Sequence of chain 1.B:
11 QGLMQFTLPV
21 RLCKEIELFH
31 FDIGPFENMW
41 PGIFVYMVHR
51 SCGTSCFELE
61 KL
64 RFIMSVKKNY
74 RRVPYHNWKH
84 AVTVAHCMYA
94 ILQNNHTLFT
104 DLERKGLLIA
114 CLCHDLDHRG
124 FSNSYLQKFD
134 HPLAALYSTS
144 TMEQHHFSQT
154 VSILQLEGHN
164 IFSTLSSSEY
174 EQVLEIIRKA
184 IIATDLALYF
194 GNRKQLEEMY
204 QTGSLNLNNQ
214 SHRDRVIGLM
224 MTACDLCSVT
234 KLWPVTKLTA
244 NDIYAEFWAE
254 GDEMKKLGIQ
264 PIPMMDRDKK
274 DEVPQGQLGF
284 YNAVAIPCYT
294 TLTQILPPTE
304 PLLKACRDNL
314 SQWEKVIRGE

Binding-site contacts:
Ligand atom N32 contacts residue GLY279 of chain 1.B at 3.5 Å.
Ligand atom C46 contacts residue LYS272 of chain 1.B at 3.6 Å.
Ligand atom C36 contacts residue MET267 of chain 1.B at 3.5 Å (hydrophobic).
Ligand atom C7 contacts residue PHE283 of chain 1.B at 3.4 Å (hydrophobic).
Ligand atom C30 contacts residue GLY279 of chain 1.B at 3.5 Å.
Ligand atom O12 contacts residue GLN280 of chain 1.B at 2.9 Å (h-bond).
Ligand atom C46 contacts residue TRP251 of chain 1.B at 3.7 Å (hydrophobic).
Ligand atom C46 contacts residue MET267 of chain 1.B at 3.5 Å (hydrophobic).
Ligand atom N32 contacts residue MET267 of chain 1.B at 3.6 Å.
Ligand atom C37 contacts residue GLY279 of chain 1.B at 3.5 Å.
Ligand atom C15 contacts residue MET267 of chain 1.B at 3.7 Å (hydrophobic).
Ligand atom O12 contacts residue PHE283 of chain 1.B at 3.6 Å.
Ligand atom C35 contacts residue GLY279 of chain 1.B at 3.8 Å.
Ligand atom N31 contacts residue GLY279 of chain 1.B at 3.5 Å (h-bond).
Ligand atom C30 contacts residue MET267 of chain 1.B at 3.7 Å (hydrophobic).
Ligand atom C1 contacts residue PHE283 of chain 1.B at 3.4 Å (hydrophobic).
Ligand atom C22 contacts residue TYR78 of chain 1.B at 3.8 Å (hydrophobic).
Ligand atom C4 contacts residue PHE283 of chain 1.B at 3.6 Å (hydrophobic).
Ligand atom N3 contacts residue PHE283 of chain 1.B at 3.5 Å.
Ligand atom N32 contacts residue TYR247 of chain 1.B at 2.7 Å (h-bond).
Ligand atom C45 contacts residue LYS272 of chain 1.B at 3.6 Å.
Ligand atom C34 contacts residue GLY279 of chain 1.B at 3.3 Å.
Ligand atom C15 contacts residue PHE283 of chain 1.B at 3.7 Å (hydrophobic).
Ligand atom C38 contacts residue PHE283 of chain 1.B at 3.7 Å (hydrophobic).
Ligand atom O39 contacts residue MET267 of chain 1.B at 3.4 Å (h-bond).
Ligand atom C46 contacts residue PRO266 of chain 1.B at 3.3 Å (hydrophobic).
Ligand atom C22 contacts residue ILE246 of chain 1.B at 3.6 Å (hydrophobic).
Ligand atom C42 contacts residue MET267 of chain 1.B at 3.7 Å (hydrophobic).
Ligand atom C5 contacts residue PHE283 of chain 1.B at 3.8 Å (hydrophobic).
Ligand atom N2 contacts residue PHE283 of chain 1.B at 3.5 Å.
Ligand atom C34 contacts residue TYR247 of chain 1.B at 3.4 Å (hydrophobic).
Ligand atom N3 contacts residue ILE246 of chain 1.B at 3.8 Å.
Ligand atom C16 contacts residue MET267 of chain 1.B at 3.7 Å (hydrophobic).
Ligand atom O39 contacts residue PRO266 of chain 1.B at 3.8 Å.
Ligand atom C8 contacts residue PHE283 of chain 1.B at 3.3 Å (hydrophobic).
Ligand atom C37 contacts residue PHE283 of chain 1.B at 3.7 Å (hydrophobic).
Ligand atom C38 contacts residue GLY282 of chain 1.B at 3.6 Å.
Ligand atom O40 contacts residue GLU275 of chain 1.B at 3.8 Å.
Ligand atom C20 contacts residue MET267 of chain 1.B at 3.6 Å (hydrophobic).
Ligand atom C45 contacts residue PRO266 of chain 1.B at 3.7 Å (hydrophobic).

This protein binds this small molecule.
Small molecule (SMILES): CCOC(=O)c1ncn(-c2cccc(Oc3cccc(-n4cnc(C(=O)OCC)c4C)c3)c2)c1C